Sequence of chain 1.A:
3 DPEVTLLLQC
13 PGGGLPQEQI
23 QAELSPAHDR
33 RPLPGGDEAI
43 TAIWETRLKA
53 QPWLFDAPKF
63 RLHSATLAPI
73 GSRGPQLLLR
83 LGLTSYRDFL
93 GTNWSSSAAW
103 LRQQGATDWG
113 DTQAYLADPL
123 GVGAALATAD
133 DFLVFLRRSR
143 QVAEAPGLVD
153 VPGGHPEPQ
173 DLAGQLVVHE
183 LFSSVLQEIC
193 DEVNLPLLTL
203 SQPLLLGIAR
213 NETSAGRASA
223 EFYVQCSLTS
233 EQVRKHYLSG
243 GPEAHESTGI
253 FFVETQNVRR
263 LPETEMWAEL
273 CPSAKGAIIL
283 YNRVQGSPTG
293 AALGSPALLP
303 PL

Binding-site contacts:
Ligand atom C13 contacts residue HIS157 of chain 1.A at 3.9 Å.
Ligand atom O08 contacts residue TYR88 of chain 1.A at 4.4 Å.
Ligand atom CL15 contacts residue HIS157 of chain 1.A at 4.1 Å.
Ligand atom C12 contacts residue HIS157 of chain 1.A at 3.7 Å.
Ligand atom CL15 contacts residue LYS61 of chain 1.A at 3.9 Å.
Ligand atom C14 contacts residue TYR88 of chain 1.A at 3.5 Å (hydrophobic).
Ligand atom C14 contacts residue HIS157 of chain 1.A at 4.1 Å.
Ligand atom C10 contacts residue GLU146 of chain 1.A at 4.0 Å.
Ligand atom C10 contacts residue TYR88 of chain 1.A at 4.4 Å (hydrophobic).
Ligand atom C07 contacts residue TYR88 of chain 1.A at 3.8 Å (hydrophobic).
Ligand atom C12 contacts residue PRO121 of chain 1.A at 4.5 Å (hydrophobic).
Ligand atom C11 contacts residue GLU146 of chain 1.A at 3.8 Å.
Ligand atom C10 contacts residue PHE91 of chain 1.A at 4.2 Å (hydrophobic).
Ligand atom C04 contacts residue GLU248 of chain 1.A at 3.7 Å.
Ligand atom N06 contacts residue TYR88 of chain 1.A at 3.8 Å.
Ligand atom C03 contacts residue TYR88 of chain 1.A at 3.9 Å (hydrophobic).
Ligand atom C11 contacts residue HIS157 of chain 1.A at 3.7 Å.
Ligand atom C10 contacts residue HIS157 of chain 1.A at 4.2 Å.
Ligand atom C13 contacts residue PHE91 of chain 1.A at 4.0 Å (hydrophobic).
Ligand atom C13 contacts residue TYR88 of chain 1.A at 3.9 Å (hydrophobic).
Ligand atom C12 contacts residue PHE91 of chain 1.A at 3.5 Å (hydrophobic).
Ligand atom C11 contacts residue ARG219 of chain 1.A at 4.3 Å.
Ligand atom CL15 contacts residue PRO121 of chain 1.A at 3.6 Å.
Ligand atom CL15 contacts residue PHE91 of chain 1.A at 4.3 Å.
Ligand atom C12 contacts residue ARG219 of chain 1.A at 4.4 Å.
Ligand atom O05 contacts residue GLU248 of chain 1.A at 3.7 Å.
Ligand atom C11 contacts residue PHE91 of chain 1.A at 3.5 Å (hydrophobic).
Ligand atom CL15 contacts residue TYR88 of chain 1.A at 4.1 Å.
Ligand atom C09 contacts residue HIS157 of chain 1.A at 4.3 Å.
Ligand atom C09 contacts residue TYR88 of chain 1.A at 3.7 Å (hydrophobic).
Ligand atom C02 contacts residue TYR88 of chain 1.A at 4.2 Å (hydrophobic).
Ligand atom C01 contacts residue TYR88 of chain 1.A at 4.1 Å (hydrophobic).

A small-molecule ligand and the protein it binds are described below.
Small molecule (SMILES): CC(C)(CO)NC(=O)c1cccc(Cl)c1